The protein below binds the small molecule below.
Small molecule (SMILES): CC(=O)N[C@H]1[C@H](O[C@H]2[C@H](O)[C@@H](NC(C)=O)CO[C@@H]2CO)O[C@H](CO)[C@@H](O[C@@H]2O[C@H](CO)[C@@H](O)[C@H](O[C@H]3O[C@H](CO)[C@@H](O)[C@H](O)[C@@H]3O)[C@@H]2O)[C@@H]1O

Sequence of chain 1.A:
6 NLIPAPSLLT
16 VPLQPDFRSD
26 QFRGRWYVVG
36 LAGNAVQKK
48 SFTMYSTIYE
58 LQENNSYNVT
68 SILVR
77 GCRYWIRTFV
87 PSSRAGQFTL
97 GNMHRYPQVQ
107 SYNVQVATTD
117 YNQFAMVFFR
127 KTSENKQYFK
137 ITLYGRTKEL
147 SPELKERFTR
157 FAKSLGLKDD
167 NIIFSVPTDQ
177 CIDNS

Binding-site contacts:
Ligand atom O7 contacts residue GLU57 of chain 1.A at 4.3 Å.
Ligand atom C4 contacts residue ASN65 of chain 1.A at 4.3 Å.
Ligand atom C8 contacts residue ASN65 of chain 1.A at 3.3 Å.
Ligand atom C7 contacts residue GLN59 of chain 1.A at 3.6 Å.
Ligand atom C2 contacts residue ASN65 of chain 1.A at 2.5 Å.
Ligand atom C7 contacts residue ASN65 of chain 1.A at 3.4 Å.
Ligand atom C1 contacts residue ASN65 of chain 1.A at 1.5 Å.
Ligand atom C3 contacts residue GLN59 of chain 1.A at 4.2 Å.
Ligand atom O5 contacts residue ASN65 of chain 1.A at 2.3 Å (h-bond).
Ligand atom C2 contacts residue GLN59 of chain 1.A at 3.7 Å.
Ligand atom N2 contacts residue GLN59 of chain 1.A at 2.9 Å (h-bond).
Ligand atom C8 contacts residue GLU57 of chain 1.A at 4.5 Å.
Ligand atom N2 contacts residue ASN65 of chain 1.A at 3.0 Å (h-bond).
Ligand atom O7 contacts residue GLN59 of chain 1.A at 3.4 Å (h-bond).
Ligand atom O7 contacts residue ASN65 of chain 1.A at 4.3 Å.
Ligand atom C5 contacts residue ASN65 of chain 1.A at 3.7 Å.
Ligand atom C1 contacts residue GLN59 of chain 1.A at 3.6 Å.
Ligand atom C3 contacts residue ASN65 of chain 1.A at 3.8 Å.
Ligand atom C8 contacts residue GLN59 of chain 1.A at 4.5 Å.